This small molecule binds to this protein.
Small molecule (SMILES): Nc1ccn([C@@H]2O[C@H](CO[P](=O)(O)O[C@H]3[C@@H](O)[C@H](n4ccc(=O)[nH]c4=O)O[C@@H]3CO[P](=O)(O)O[C@H]3[C@@H](O)[C@H](n4ccc(=O)[nH]c4=O)O[C@@H]3CO)[C@@H](O[P](=O)(O)OC[C@H]3O[C@@H](n4cnc5c(N)ncnc54)[C@H](O)[C@@H]3O)[C@H]2O)c(=O)n1

Binding-site contacts:
Ligand atom C3' contacts residue LYS44 of chain 1.L at 4.5 Å.
Ligand atom OP1 contacts residue LYS44 of chain 1.L at 3.0 Å (salt-bridge).
Ligand atom O2' contacts residue PRO45 of chain 1.L at 4.0 Å.
Ligand atom O2' contacts residue MG1 of chain 1.YC at 2.6 Å.
Ligand atom C4' contacts residue MG1 of chain 1.YC at 3.7 Å.
Ligand atom O4' contacts residue MG1 of chain 1.YC at 3.5 Å.
Ligand atom P contacts residue PRO45 of chain 1.L at 4.4 Å.
Ligand atom P contacts residue LYS44 of chain 1.L at 3.8 Å.
Ligand atom C3' contacts residue MG1 of chain 1.YC at 4.2 Å.
Ligand atom O3' contacts residue PRO45 of chain 1.L at 3.3 Å.
Ligand atom OP1 contacts residue PRO45 of chain 1.L at 4.2 Å.
Ligand atom C1' contacts residue MG1 of chain 1.YC at 3.4 Å.
Ligand atom O3' contacts residue LYS44 of chain 1.L at 3.3 Å (salt-bridge).
Ligand atom C3' contacts residue PRO45 of chain 1.L at 4.2 Å (hydrophobic).
Ligand atom C5' contacts residue LYS44 of chain 1.L at 4.1 Å.
Ligand atom C4' contacts residue PRO45 of chain 1.L at 4.2 Å (hydrophobic).
Ligand atom C2' contacts residue MG1 of chain 1.YC at 3.5 Å.

Sequence of chain 1.L:
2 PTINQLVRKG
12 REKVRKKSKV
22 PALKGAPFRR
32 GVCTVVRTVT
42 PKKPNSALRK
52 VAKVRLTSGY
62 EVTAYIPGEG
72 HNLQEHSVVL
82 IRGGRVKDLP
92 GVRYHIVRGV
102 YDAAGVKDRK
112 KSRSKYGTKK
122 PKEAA